This protein binds this small molecule.
Small molecule (SMILES): CC(=O)N[C@@H]1[C@@H](O)[C@H](O)[C@@H](CO)O[C@H]1O

Binding-site contacts:
Ligand atom C8 contacts residue ASN57 of chain 1.A at 4.0 Å.
Ligand atom C7 contacts residue ASN57 of chain 1.A at 3.6 Å.
Ligand atom O5 contacts residue ARG14 of chain 1.A at 3.9 Å.
Ligand atom C5 contacts residue ARG14 of chain 1.A at 4.0 Å.
Ligand atom O7 contacts residue ASN57 of chain 1.A at 4.5 Å.
Ligand atom N2 contacts residue ASN57 of chain 1.A at 2.9 Å (h-bond).
Ligand atom O5 contacts residue ASN57 of chain 1.A at 2.4 Å (h-bond).
Ligand atom C4 contacts residue ASN57 of chain 1.A at 4.2 Å.
Ligand atom C1 contacts residue ASN57 of chain 1.A at 1.4 Å.
Ligand atom C2 contacts residue ASN57 of chain 1.A at 2.5 Å.
Ligand atom C3 contacts residue ASN57 of chain 1.A at 3.8 Å.
Ligand atom C1 contacts residue ARG14 of chain 1.A at 3.9 Å.
Ligand atom C5 contacts residue ASN57 of chain 1.A at 3.7 Å.

Sequence of chain 1.A:
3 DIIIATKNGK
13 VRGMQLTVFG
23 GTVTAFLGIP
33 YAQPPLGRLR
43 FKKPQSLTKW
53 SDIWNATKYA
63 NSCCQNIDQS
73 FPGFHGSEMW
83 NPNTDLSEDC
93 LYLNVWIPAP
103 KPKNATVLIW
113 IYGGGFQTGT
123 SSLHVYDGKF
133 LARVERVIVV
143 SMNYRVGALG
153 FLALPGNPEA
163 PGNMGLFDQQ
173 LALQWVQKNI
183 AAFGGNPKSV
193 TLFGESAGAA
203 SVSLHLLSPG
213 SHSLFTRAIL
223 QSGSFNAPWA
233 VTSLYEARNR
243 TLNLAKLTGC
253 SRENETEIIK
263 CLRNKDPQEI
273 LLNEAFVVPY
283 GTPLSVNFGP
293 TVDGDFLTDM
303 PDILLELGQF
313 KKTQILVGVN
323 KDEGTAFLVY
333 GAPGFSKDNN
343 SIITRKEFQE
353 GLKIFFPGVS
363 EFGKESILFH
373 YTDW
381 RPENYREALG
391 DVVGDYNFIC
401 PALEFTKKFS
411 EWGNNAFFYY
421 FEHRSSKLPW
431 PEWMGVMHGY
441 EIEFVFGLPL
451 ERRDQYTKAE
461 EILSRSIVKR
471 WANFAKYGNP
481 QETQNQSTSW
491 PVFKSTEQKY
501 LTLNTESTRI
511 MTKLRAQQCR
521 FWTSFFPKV